Sequence of chain 2.D:
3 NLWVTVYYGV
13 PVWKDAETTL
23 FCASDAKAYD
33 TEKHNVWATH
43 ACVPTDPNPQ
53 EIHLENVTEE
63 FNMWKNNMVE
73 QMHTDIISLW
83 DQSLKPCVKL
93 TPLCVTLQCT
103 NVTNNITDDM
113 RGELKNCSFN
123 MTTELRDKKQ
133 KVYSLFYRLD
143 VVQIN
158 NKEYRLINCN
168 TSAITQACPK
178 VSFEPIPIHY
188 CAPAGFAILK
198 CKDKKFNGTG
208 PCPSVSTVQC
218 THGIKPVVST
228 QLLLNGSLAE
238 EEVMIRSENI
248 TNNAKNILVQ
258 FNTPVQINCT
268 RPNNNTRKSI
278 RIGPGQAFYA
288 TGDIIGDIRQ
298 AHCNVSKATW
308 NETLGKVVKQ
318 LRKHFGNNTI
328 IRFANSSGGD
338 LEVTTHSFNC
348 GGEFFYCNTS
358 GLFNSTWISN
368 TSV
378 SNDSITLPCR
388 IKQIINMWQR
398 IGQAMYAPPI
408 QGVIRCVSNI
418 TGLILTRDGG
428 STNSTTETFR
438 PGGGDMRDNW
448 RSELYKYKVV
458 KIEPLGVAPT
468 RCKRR

This small molecule binds to this protein.
Small molecule (SMILES): CC(=O)N[C@H]1[C@H](O[C@H]2[C@H](O)[C@@H](NC(C)=O)CO[C@@H]2CO)O[C@H](CO)[C@@H](O[C@@H]2O[C@H](CO[C@H]3O[C@H](CO)[C@@H](O)[C@H](O[C@H]4O[C@H](CO)[C@@H](O)[C@H](O)[C@@H]4O)[C@@H]3O)[C@@H](O)[C@H](O[C@H]3O[C@H](CO)[C@@H](O)[C@H](O)[C@@H]3O)[C@@H]2O)[C@@H]1O

Binding-site contacts:
Ligand atom O5 contacts residue ASN361 of chain 2.D at 2.5 Å (h-bond).
Ligand atom C7 contacts residue NAG1 of chain 2.U at 3.9 Å.
Ligand atom C1 contacts residue ASN361 of chain 2.D at 1.4 Å.
Ligand atom C2 contacts residue ASN361 of chain 2.D at 2.6 Å.
Ligand atom C3 contacts residue ASN361 of chain 2.D at 3.8 Å.
Ligand atom C7 contacts residue SER357 of chain 2.D at 4.3 Å.
Ligand atom C8 contacts residue GLY358 of chain 2.D at 3.6 Å.
Ligand atom C7 contacts residue NAG2 of chain 2.U at 4.5 Å.
Ligand atom N2 contacts residue SER357 of chain 2.D at 4.4 Å.
Ligand atom C4 contacts residue ASN361 of chain 2.D at 4.3 Å.
Ligand atom O7 contacts residue NAG1 of chain 2.U at 3.5 Å (h-bond).
Ligand atom O7 contacts residue ASN361 of chain 2.D at 3.5 Å (h-bond).
Ligand atom C5 contacts residue ASN361 of chain 2.D at 3.6 Å.
Ligand atom C7 contacts residue ASN361 of chain 2.D at 3.4 Å.
Ligand atom O7 contacts residue NAG2 of chain 2.U at 3.3 Å.
Ligand atom C8 contacts residue NAG1 of chain 2.U at 3.4 Å.
Ligand atom C8 contacts residue SER357 of chain 2.D at 3.9 Å.
Ligand atom N2 contacts residue ASN361 of chain 2.D at 2.9 Å (h-bond).